Binding-site contacts:
Ligand atom C4 contacts residue ASN1134 of chain 1.A at 4.3 Å.
Ligand atom C7 contacts residue ILE1132 of chain 1.A at 4.2 Å (hydrophobic).
Ligand atom N2 contacts residue ILE1132 of chain 1.A at 4.1 Å.
Ligand atom N2 contacts residue ASN1134 of chain 1.A at 3.2 Å (h-bond).
Ligand atom C8 contacts residue ASN1134 of chain 1.A at 4.0 Å.
Ligand atom C2 contacts residue ASN1134 of chain 1.A at 2.7 Å.
Ligand atom C7 contacts residue ASN1134 of chain 1.A at 3.0 Å.
Ligand atom C8 contacts residue VAL1133 of chain 1.A at 3.9 Å (hydrophobic).
Ligand atom O7 contacts residue ASN1134 of chain 1.A at 2.8 Å (h-bond).
Ligand atom O5 contacts residue ASN1134 of chain 1.A at 2.5 Å (h-bond).
Ligand atom C3 contacts residue ASN1134 of chain 1.A at 4.0 Å.
Ligand atom C5 contacts residue ASN1134 of chain 1.A at 3.8 Å.
Ligand atom C8 contacts residue ILE1132 of chain 1.A at 3.3 Å (hydrophobic).
Ligand atom C1 contacts residue ASN1134 of chain 1.A at 1.5 Å.

Sequence of chain 1.A:
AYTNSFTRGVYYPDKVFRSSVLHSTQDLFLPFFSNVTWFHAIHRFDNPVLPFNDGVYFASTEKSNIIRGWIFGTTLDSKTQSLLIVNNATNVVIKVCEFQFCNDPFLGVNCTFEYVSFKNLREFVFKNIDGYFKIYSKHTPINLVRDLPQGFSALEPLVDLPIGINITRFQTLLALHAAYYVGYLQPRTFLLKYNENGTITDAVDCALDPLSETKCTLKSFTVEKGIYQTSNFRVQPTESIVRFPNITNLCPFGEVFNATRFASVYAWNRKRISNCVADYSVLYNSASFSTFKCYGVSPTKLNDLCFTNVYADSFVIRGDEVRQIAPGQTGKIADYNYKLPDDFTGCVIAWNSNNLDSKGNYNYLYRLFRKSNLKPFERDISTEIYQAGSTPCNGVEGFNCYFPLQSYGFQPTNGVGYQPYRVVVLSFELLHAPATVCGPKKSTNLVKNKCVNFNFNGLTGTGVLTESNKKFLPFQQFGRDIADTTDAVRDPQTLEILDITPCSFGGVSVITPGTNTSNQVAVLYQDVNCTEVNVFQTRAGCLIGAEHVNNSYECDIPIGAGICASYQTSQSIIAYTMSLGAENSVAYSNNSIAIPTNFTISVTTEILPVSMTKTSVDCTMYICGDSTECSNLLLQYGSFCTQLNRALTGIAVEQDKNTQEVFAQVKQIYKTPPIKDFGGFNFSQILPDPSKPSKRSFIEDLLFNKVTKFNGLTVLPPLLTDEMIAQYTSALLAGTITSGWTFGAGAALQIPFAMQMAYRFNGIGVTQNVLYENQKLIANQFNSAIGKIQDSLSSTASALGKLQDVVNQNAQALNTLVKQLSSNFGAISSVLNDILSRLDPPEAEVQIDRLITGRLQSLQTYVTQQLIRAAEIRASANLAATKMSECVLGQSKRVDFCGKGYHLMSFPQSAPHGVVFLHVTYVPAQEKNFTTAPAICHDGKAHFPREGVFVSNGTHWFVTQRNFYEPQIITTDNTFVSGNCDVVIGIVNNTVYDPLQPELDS

A protein and the small-molecule ligand that binds it are described below.
Small molecule (SMILES): CC(=O)N[C@@H]1[C@@H](O)[C@H](O)[C@@H](CO)O[C@H]1O